Binding-site contacts:
Ligand atom C6 contacts residue NAG1 of chain 1.WA at 3.6 Å.
Ligand atom C4 contacts residue ASN353 of chain 1.C at 4.2 Å.
Ligand atom C7 contacts residue ASN353 of chain 1.C at 3.1 Å.
Ligand atom O5 contacts residue SER355 of chain 1.C at 4.0 Å.
Ligand atom C1 contacts residue NAG1 of chain 1.WA at 4.2 Å.
Ligand atom C3 contacts residue NAG1 of chain 1.WA at 3.7 Å.
Ligand atom O6 contacts residue NAG1 of chain 1.WA at 2.7 Å (h-bond).
Ligand atom O7 contacts residue ASN353 of chain 1.C at 3.0 Å (h-bond).
Ligand atom C8 contacts residue THR340 of chain 1.C at 4.2 Å.
Ligand atom C1 contacts residue ASN353 of chain 1.C at 1.4 Å.
Ligand atom O5 contacts residue ASN353 of chain 1.C at 2.4 Å (h-bond).
Ligand atom O7 contacts residue NAG1 of chain 1.XA at 4.4 Å.
Ligand atom O5 contacts residue NAG1 of chain 1.WA at 4.0 Å.
Ligand atom C3 contacts residue ASN353 of chain 1.C at 3.8 Å.
Ligand atom O7 contacts residue NAG1 of chain 1.WA at 4.4 Å.
Ligand atom C7 contacts residue NAG1 of chain 1.WA at 4.2 Å.
Ligand atom C8 contacts residue ASN353 of chain 1.C at 4.3 Å.
Ligand atom O3 contacts residue NAG1 of chain 1.WA at 4.2 Å.
Ligand atom C2 contacts residue NAG1 of chain 1.WA at 3.9 Å.
Ligand atom O4 contacts residue NAG1 of chain 1.WA at 4.5 Å.
Ligand atom N2 contacts residue ASN353 of chain 1.C at 2.9 Å (h-bond).
Ligand atom C8 contacts residue NAG1 of chain 1.WA at 4.3 Å.
Ligand atom N2 contacts residue NAG1 of chain 1.WA at 3.2 Å (h-bond).
Ligand atom C5 contacts residue ASN353 of chain 1.C at 3.6 Å.
Ligand atom C2 contacts residue ASN353 of chain 1.C at 2.4 Å.
Ligand atom C1 contacts residue SER355 of chain 1.C at 3.8 Å.
Ligand atom O6 contacts residue NAG1 of chain 1.XA at 4.0 Å.
Ligand atom C5 contacts residue SER355 of chain 1.C at 4.0 Å.

Sequence of chain 1.C:
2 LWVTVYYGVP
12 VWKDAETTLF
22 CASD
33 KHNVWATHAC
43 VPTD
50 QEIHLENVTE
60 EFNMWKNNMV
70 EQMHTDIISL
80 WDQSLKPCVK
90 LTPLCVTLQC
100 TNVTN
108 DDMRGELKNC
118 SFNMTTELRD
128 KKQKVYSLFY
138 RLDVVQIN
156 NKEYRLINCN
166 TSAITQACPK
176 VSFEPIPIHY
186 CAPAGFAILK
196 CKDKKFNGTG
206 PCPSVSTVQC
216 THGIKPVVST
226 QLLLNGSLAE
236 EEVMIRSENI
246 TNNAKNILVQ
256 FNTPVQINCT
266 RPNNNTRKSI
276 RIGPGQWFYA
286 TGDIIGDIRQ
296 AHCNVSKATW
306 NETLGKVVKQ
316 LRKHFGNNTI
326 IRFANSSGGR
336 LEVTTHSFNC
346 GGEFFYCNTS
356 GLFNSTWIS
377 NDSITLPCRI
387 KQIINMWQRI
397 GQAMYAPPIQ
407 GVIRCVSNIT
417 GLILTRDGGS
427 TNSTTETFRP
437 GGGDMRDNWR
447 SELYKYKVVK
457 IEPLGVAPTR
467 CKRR

The small molecule below binds the protein below.
Small molecule (SMILES): CC(=O)N[C@H]1[C@H](O[C@H]2[C@H](O)[C@@H](NC(C)=O)CO[C@@H]2CO)O[C@H](CO)[C@@H](O)[C@@H]1O